Binding-site contacts:
Ligand atom CAK contacts residue LEU53 of chain 1.A at 3.8 Å (hydrophobic).
Ligand atom CAS contacts residue VAL46 of chain 1.A at 3.6 Å (hydrophobic).
Ligand atom NAG contacts residue LEU51 of chain 1.A at 4.0 Å.
Ligand atom SAT contacts residue LEU51 of chain 1.A at 4.1 Å.
Ligand atom OAR contacts residue TYR56 of chain 1.A at 4.0 Å.
Ligand atom CAM contacts residue LEU53 of chain 1.A at 4.0 Å (hydrophobic).
Ligand atom CAJ contacts residue LEU53 of chain 1.A at 3.8 Å (hydrophobic).
Ligand atom CAI contacts residue LEU53 of chain 1.A at 3.9 Å (hydrophobic).
Ligand atom NAN contacts residue ILE105 of chain 1.A at 3.8 Å.
Ligand atom CAQ contacts residue VAL46 of chain 1.A at 4.0 Å (hydrophobic).
Ligand atom OAV contacts residue LEU51 of chain 1.A at 3.8 Å.
Ligand atom NAN contacts residue ASN99 of chain 1.A at 3.0 Å (h-bond).
Ligand atom NAN contacts residue TYR98 of chain 1.A at 3.9 Å.
Ligand atom CAC contacts residue ILE105 of chain 1.A at 4.0 Å (hydrophobic).
Ligand atom CAD contacts residue TRP40 of chain 1.A at 4.2 Å (hydrophobic).
Ligand atom OAR contacts residue ILE105 of chain 1.A at 4.2 Å.
Ligand atom CAB contacts residue MET108 of chain 1.A at 3.7 Å (hydrophobic).
Ligand atom CAC contacts residue TRP40 of chain 1.A at 3.6 Å (hydrophobic).
Ligand atom CAQ contacts residue ILE105 of chain 1.A at 4.0 Å (hydrophobic).
Ligand atom CAK contacts residue ASN99 of chain 1.A at 3.8 Å.
Ligand atom CAO contacts residue ILE105 of chain 1.A at 3.8 Å (hydrophobic).
Ligand atom NAP contacts residue VAL46 of chain 1.A at 3.9 Å.
Ligand atom CAA contacts residue ASP104 of chain 1.A at 4.1 Å.
Ligand atom CAC contacts residue PRO41 of chain 1.A at 4.0 Å (hydrophobic).
Ligand atom OAR contacts residue ASN99 of chain 1.A at 2.8 Å (h-bond).
Ligand atom OAR contacts residue CYS95 of chain 1.A at 3.8 Å.
Ligand atom OAV contacts residue TRP40 of chain 1.A at 3.5 Å.
Ligand atom CAS contacts residue PHE42 of chain 1.A at 3.9 Å (hydrophobic).
Ligand atom CAH contacts residue LEU53 of chain 1.A at 4.0 Å (hydrophobic).
Ligand atom CAL contacts residue LEU53 of chain 1.A at 3.9 Å (hydrophobic).
Ligand atom CAK contacts residue ILE105 of chain 1.A at 4.0 Å (hydrophobic).
Ligand atom NAP contacts residue ILE105 of chain 1.A at 3.9 Å.
Ligand atom CAB contacts residue ILE105 of chain 1.A at 3.6 Å (hydrophobic).
Ligand atom CAB contacts residue PRO41 of chain 1.A at 4.1 Å (hydrophobic).
Ligand atom CAA contacts residue ILE105 of chain 1.A at 3.8 Å (hydrophobic).
Ligand atom CAM contacts residue LEU51 of chain 1.A at 3.8 Å (hydrophobic).
Ligand atom OAU contacts residue LEU51 of chain 1.A at 4.1 Å.
Ligand atom CAL contacts residue ILE105 of chain 1.A at 4.1 Å (hydrophobic).
Ligand atom CAJ contacts residue ASN99 of chain 1.A at 3.8 Å.
Ligand atom CAO contacts residue ASN99 of chain 1.A at 3.5 Å.

The small molecule below binds the protein below.
Small molecule (SMILES): COc1ccccc1S(=O)(=O)Nc1ccc2c(c1)CN(C)C(=O)N2

Sequence of chain 1.A:
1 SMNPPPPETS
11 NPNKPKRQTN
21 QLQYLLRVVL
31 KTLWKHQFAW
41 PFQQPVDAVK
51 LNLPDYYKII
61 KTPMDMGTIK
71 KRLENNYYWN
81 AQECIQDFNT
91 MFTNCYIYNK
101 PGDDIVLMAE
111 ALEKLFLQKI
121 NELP